The small molecule below binds the protein below.
Small molecule (SMILES): O=S(=O)(O)c1cc(N=C=S)ccc1/C=C/c1ccc(N=C=S)cc1S(=O)(=O)O

Binding-site contacts:
Ligand atom CAK contacts residue TYR63 of chain 1.A at 3.5 Å (hydrophobic).
Ligand atom CBA contacts residue GLU260 of chain 3.A at 4.0 Å.
Ligand atom CAF contacts residue MET263 of chain 3.A at 4.1 Å (hydrophobic).
Ligand atom OAD contacts residue LYS57 of chain 1.A at 3.2 Å.
Ligand atom CAO contacts residue ILE74 of chain 1.A at 3.9 Å (hydrophobic).
Ligand atom CAT contacts residue PHE51 of chain 1.A at 3.4 Å (hydrophobic).
Ligand atom NAZ contacts residue MET62 of chain 1.A at 3.8 Å.
Ligand atom OAC contacts residue LYS57 of chain 1.A at 3.8 Å.
Ligand atom NAZ contacts residue MET263 of chain 3.A at 3.9 Å.
Ligand atom SAU contacts residue HIS78 of chain 1.A at 3.4 Å.
Ligand atom CAF contacts residue TYR63 of chain 1.A at 4.2 Å (hydrophobic).
Ligand atom CAQ contacts residue MET54 of chain 1.A at 3.8 Å (hydrophobic).
Ligand atom NAS contacts residue ILE74 of chain 1.A at 4.1 Å.
Ligand atom CAM contacts residue PRO259 of chain 3.A at 3.9 Å (hydrophobic).
Ligand atom CAH contacts residue MET263 of chain 3.A at 3.8 Å (hydrophobic).
Ligand atom CAF contacts residue MET62 of chain 1.A at 3.8 Å (hydrophobic).
Ligand atom OAC contacts residue TYR63 of chain 1.A at 2.7 Å (h-bond).
Ligand atom OAY contacts residue PRO259 of chain 3.A at 3.4 Å.
Ligand atom SAB contacts residue LYS57 of chain 1.A at 3.6 Å.
Ligand atom NAS contacts residue PHE51 of chain 1.A at 3.3 Å.
Ligand atom SAU contacts residue PHE51 of chain 1.A at 3.7 Å.
Ligand atom CAQ contacts residue ILE74 of chain 1.A at 4.1 Å (hydrophobic).
Ligand atom CAP contacts residue ILE74 of chain 1.A at 4.0 Å (hydrophobic).
Ligand atom CAR contacts residue MET54 of chain 1.A at 3.9 Å (hydrophobic).
Ligand atom OAA contacts residue LYS57 of chain 1.A at 3.2 Å.
Ligand atom OAD contacts residue MET54 of chain 1.A at 3.9 Å.
Ligand atom SBB contacts residue GLU260 of chain 3.A at 3.0 Å (salt-bridge).
Ligand atom CAG contacts residue MET263 of chain 3.A at 3.7 Å (hydrophobic).
Ligand atom CAJ contacts residue TYR63 of chain 1.A at 3.5 Å (hydrophobic).
Ligand atom CAR contacts residue PHE58 of chain 1.A at 3.8 Å (hydrophobic).
Ligand atom CAI contacts residue GLU260 of chain 3.A at 4.0 Å.
Ligand atom CAE contacts residue TYR63 of chain 1.A at 3.5 Å (hydrophobic).
Ligand atom CAL contacts residue PRO259 of chain 3.A at 3.8 Å (hydrophobic).
Ligand atom OAC contacts residue MET54 of chain 1.A at 3.8 Å.
Ligand atom CAG contacts residue MET62 of chain 1.A at 4.2 Å (hydrophobic).
Ligand atom CAH contacts residue GLU260 of chain 3.A at 3.5 Å.
Ligand atom SAU contacts residue ILE48 of chain 1.A at 4.1 Å.
Ligand atom CAT contacts residue HIS78 of chain 1.A at 4.1 Å.
Ligand atom SAB contacts residue TYR63 of chain 1.A at 3.6 Å.
Ligand atom CAQ contacts residue PHE58 of chain 1.A at 3.7 Å (hydrophobic).

Sequence of chain 1.A:
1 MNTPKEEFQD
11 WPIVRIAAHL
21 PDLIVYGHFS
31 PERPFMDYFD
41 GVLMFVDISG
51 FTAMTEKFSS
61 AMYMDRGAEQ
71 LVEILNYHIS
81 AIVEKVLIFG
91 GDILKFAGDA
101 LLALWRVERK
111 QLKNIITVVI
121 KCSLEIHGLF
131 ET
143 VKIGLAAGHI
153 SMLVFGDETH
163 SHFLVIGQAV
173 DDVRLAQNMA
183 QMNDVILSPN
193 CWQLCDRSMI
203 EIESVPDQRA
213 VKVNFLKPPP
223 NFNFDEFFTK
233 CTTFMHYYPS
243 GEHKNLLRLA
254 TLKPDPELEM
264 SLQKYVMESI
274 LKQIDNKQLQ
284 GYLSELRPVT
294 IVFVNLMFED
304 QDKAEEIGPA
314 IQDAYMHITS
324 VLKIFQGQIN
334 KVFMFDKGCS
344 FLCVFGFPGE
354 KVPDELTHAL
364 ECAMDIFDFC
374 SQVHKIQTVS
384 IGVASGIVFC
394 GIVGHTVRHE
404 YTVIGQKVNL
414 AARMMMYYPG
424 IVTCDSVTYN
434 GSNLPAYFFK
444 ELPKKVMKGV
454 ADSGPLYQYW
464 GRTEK

Sequence of chain 3.A:
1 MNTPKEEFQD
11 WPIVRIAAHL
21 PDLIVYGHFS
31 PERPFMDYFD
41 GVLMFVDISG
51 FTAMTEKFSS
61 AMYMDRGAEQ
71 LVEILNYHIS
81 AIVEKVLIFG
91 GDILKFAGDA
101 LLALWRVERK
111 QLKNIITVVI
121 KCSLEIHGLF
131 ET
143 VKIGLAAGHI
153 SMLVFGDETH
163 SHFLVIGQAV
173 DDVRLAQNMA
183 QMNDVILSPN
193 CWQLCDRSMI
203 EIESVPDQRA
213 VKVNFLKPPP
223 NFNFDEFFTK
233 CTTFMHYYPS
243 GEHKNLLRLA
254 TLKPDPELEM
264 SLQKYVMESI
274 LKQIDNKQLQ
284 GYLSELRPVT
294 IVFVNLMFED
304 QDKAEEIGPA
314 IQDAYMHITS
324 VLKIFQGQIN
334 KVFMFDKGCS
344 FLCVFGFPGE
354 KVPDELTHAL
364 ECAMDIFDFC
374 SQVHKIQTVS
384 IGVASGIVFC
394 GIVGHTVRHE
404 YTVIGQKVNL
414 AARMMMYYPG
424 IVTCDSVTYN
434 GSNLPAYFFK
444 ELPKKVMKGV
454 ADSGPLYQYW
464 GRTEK